Sequence of chain 2.A:
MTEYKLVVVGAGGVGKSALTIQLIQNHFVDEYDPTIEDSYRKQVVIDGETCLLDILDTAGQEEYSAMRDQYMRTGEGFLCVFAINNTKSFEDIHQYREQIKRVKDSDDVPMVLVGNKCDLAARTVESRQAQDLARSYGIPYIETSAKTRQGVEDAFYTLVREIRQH

Binding-site contacts:
Ligand atom C6 contacts residue LYS117 of chain 2.A at 3.5 Å.
Ligand atom O1B contacts residue LYS16 of chain 2.A at 2.8 Å (salt-bridge).
Ligand atom O2' contacts residue ASP30 of chain 2.A at 3.1 Å (salt-bridge).
Ligand atom O6 contacts residue LYS117 of chain 2.A at 3.3 Å.
Ligand atom O1A contacts residue ALA18 of chain 2.A at 2.8 Å (h-bond).
Ligand atom C2' contacts residue VAL29 of chain 2.A at 3.5 Å (hydrophobic).
Ligand atom C8 contacts residue GLY15 of chain 2.A at 3.5 Å.
Ligand atom O4' contacts residue LYS117 of chain 2.A at 3.2 Å (salt-bridge).
Ligand atom N1 contacts residue ASP119 of chain 2.A at 2.8 Å (salt-bridge).
Ligand atom O1A contacts residue SER17 of chain 2.A at 3.3 Å (h-bond).
Ligand atom O3' contacts residue ASP30 of chain 2.A at 2.9 Å (salt-bridge).
Ligand atom O6 contacts residue ASN116 of chain 2.A at 3.3 Å (h-bond).
Ligand atom O2G contacts residue THR35 of chain 2.A at 2.9 Å (h-bond).
Ligand atom O3G contacts residue LYS16 of chain 2.A at 2.6 Å (salt-bridge).
Ligand atom O1B contacts residue VAL14 of chain 2.A at 3.2 Å (h-bond).
Ligand atom N3B contacts residue TYR32 of chain 2.A at 3.4 Å.
Ligand atom O1A contacts residue GLY15 of chain 2.A at 3.2 Å.
Ligand atom O2A contacts residue TYR32 of chain 2.A at 3.5 Å.
Ligand atom O1G contacts residue TYR32 of chain 2.A at 2.7 Å (h-bond).
Ligand atom N3B contacts residue GLY13 of chain 2.A at 3.1 Å (h-bond).
Ligand atom O2B contacts residue MG1 of chain 2.D at 2.1 Å.
Ligand atom O6 contacts residue SER145 of chain 2.A at 3.4 Å.
Ligand atom O6 contacts residue ASP119 of chain 2.A at 3.5 Å (salt-bridge).
Ligand atom PB contacts residue MG1 of chain 2.D at 3.2 Å.
Ligand atom O2' contacts residue PHE28 of chain 2.A at 3.2 Å.
Ligand atom N3B contacts residue MG1 of chain 2.D at 3.3 Å.
Ligand atom O6 contacts residue ALA146 of chain 2.A at 2.8 Å (h-bond).
Ligand atom O1B contacts residue GLY15 of chain 2.A at 3.0 Å (h-bond).
Ligand atom O3G contacts residue GLY12 of chain 2.A at 3.4 Å.
Ligand atom O3G contacts residue GLY60 of chain 2.A at 2.8 Å (h-bond).
Ligand atom N7 contacts residue ASN116 of chain 2.A at 3.1 Å (h-bond).
Ligand atom O1G contacts residue PRO34 of chain 2.A at 3.4 Å.
Ligand atom O2B contacts residue SER17 of chain 2.A at 2.9 Å (h-bond).
Ligand atom O2G contacts residue MG1 of chain 2.D at 2.1 Å.
Ligand atom PG contacts residue MG1 of chain 2.D at 3.2 Å.
Ligand atom N2 contacts residue ASP119 of chain 2.A at 2.9 Å (salt-bridge).
Ligand atom O2' contacts residue VAL29 of chain 2.A at 2.7 Å (h-bond).
Ligand atom O3A contacts residue GLY15 of chain 2.A at 3.2 Å (h-bond).
Ligand atom O1B contacts residue GLY13 of chain 2.A at 3.5 Å (h-bond).
Ligand atom O2B contacts residue LYS16 of chain 2.A at 3.5 Å (salt-bridge).

The small molecule below binds the protein below.
Small molecule (SMILES): Nc1nc2c(ncn2[C@@H]2O[C@H](CO[P](=O)(O)O[P](=O)(O)NP(=O)(O)O)[C@@H](O)[C@H]2O)c(=O)[nH]1